Sequence of chain 6.A:
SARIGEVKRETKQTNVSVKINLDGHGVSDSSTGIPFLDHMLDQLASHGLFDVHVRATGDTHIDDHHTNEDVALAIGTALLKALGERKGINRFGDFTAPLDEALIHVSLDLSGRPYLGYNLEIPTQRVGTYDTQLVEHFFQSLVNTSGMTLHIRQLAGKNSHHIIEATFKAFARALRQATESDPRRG

Sequence of chain 17.A:
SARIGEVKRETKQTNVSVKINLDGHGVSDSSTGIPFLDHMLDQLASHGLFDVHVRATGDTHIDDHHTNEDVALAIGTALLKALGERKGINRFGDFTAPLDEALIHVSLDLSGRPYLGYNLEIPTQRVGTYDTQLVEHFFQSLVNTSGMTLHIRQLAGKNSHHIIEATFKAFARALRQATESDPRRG

Sequence of chain 24.A:
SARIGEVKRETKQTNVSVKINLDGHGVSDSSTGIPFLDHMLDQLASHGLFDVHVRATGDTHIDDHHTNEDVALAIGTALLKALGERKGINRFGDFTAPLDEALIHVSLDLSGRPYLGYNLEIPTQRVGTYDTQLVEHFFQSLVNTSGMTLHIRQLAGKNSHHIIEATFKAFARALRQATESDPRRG

This protein binds this small molecule.
Small molecule (SMILES): O=P(O)(O)OC[C@H](O)[C@@H](O)c1cnc[nH]1

Binding-site contacts:
Ligand atom O3 contacts residue IYP1 of chain 6.E at 0.2 Å (h-bond).
Ligand atom C6 contacts residue MN1 of chain 6.B at 3.1 Å.
Ligand atom P6 contacts residue IYP1 of chain 6.E at 0.1 Å.
Ligand atom O4 contacts residue GLN49 of chain 17.A at 2.9 Å (h-bond).
Ligand atom O1 contacts residue IYP1 of chain 6.E at 0.2 Å (h-bond).
Ligand atom C4 contacts residue IYP1 of chain 6.E at 0.5 Å.
Ligand atom O5 contacts residue IYP1 of chain 6.E at 0.1 Å (h-bond).
Ligand atom O2 contacts residue ARG119 of chain 24.A at 3.3 Å (salt-bridge).
Ligand atom O1 contacts residue MN1 of chain 6.C at 2.5 Å.
Ligand atom N1 contacts residue IYP1 of chain 6.E at 0.4 Å (h-bond).
Ligand atom N3 contacts residue HIS71 of chain 6.A at 3.2 Å (h-bond).
Ligand atom C2 contacts residue EDO1 of chain 6.F at 3.2 Å.
Ligand atom C1 contacts residue GLU171 of chain 17.A at 3.2 Å.
Ligand atom C6 contacts residue MN1 of chain 6.C at 3.2 Å.
Ligand atom N3 contacts residue MN1 of chain 6.B at 2.3 Å.
Ligand atom N1 contacts residue HIS167 of chain 17.A at 3.2 Å (h-bond).
Ligand atom N1 contacts residue GLU171 of chain 17.A at 3.1 Å (salt-bridge).
Ligand atom O1 contacts residue GLU171 of chain 17.A at 2.6 Å (salt-bridge).
Ligand atom C6 contacts residue HIS71 of chain 6.A at 3.1 Å.
Ligand atom O6 contacts residue IYP1 of chain 6.E at 0.1 Å (h-bond).
Ligand atom C3 contacts residue IYP1 of chain 6.E at 0.3 Å.
Ligand atom O1 contacts residue HIS45 of chain 17.A at 3.2 Å.
Ligand atom O2 contacts residue EDO1 of chain 6.F at 2.9 Å (h-bond).
Ligand atom C2 contacts residue IYP1 of chain 6.E at 0.5 Å.
Ligand atom O6 contacts residue ARG97 of chain 24.A at 3.0 Å (salt-bridge).
Ligand atom N3 contacts residue GLU75 of chain 6.A at 3.3 Å (salt-bridge).
Ligand atom N1 contacts residue MN1 of chain 6.C at 2.2 Å.
Ligand atom O5 contacts residue ARG97 of chain 24.A at 2.8 Å (salt-bridge).
Ligand atom N1 contacts residue HIS72 of chain 6.A at 3.1 Å (h-bond).
Ligand atom O2 contacts residue IYP1 of chain 6.E at 1.9 Å.
Ligand atom C3 contacts residue GLU171 of chain 17.A at 3.3 Å.
Ligand atom C4 contacts residue MN1 of chain 6.C at 3.0 Å.
Ligand atom O6 contacts residue LYS175 of chain 17.A at 2.9 Å (salt-bridge).
Ligand atom C5 contacts residue IYP1 of chain 6.E at 0.6 Å.
Ligand atom N3 contacts residue IYP1 of chain 6.E at 0.9 Å.
Ligand atom C6 contacts residue IYP1 of chain 6.E at 0.8 Å.
Ligand atom O4 contacts residue IYP1 of chain 6.E at 0.3 Å (h-bond).
Ligand atom C1 contacts residue IYP1 of chain 6.E at 0.1 Å.
Ligand atom O4 contacts residue HIS53 of chain 17.A at 2.9 Å (h-bond).
Ligand atom C3 contacts residue MN1 of chain 6.C at 3.2 Å.